Binding-site contacts:
Ligand atom C5' contacts residue ASP242 of chain 56.A at 4.4 Å.
Ligand atom C2' contacts residue LYS25 of chain 56.C at 3.8 Å.
Ligand atom OP2 contacts residue ASP242 of chain 56.A at 3.9 Å.

This protein binds this small molecule.
Small molecule (SMILES): Nc1ccn([C@H]2C[C@H](O)[C@@H](COP(=O)(O)O)O2)c(=O)n1

Sequence of chain 56.A:
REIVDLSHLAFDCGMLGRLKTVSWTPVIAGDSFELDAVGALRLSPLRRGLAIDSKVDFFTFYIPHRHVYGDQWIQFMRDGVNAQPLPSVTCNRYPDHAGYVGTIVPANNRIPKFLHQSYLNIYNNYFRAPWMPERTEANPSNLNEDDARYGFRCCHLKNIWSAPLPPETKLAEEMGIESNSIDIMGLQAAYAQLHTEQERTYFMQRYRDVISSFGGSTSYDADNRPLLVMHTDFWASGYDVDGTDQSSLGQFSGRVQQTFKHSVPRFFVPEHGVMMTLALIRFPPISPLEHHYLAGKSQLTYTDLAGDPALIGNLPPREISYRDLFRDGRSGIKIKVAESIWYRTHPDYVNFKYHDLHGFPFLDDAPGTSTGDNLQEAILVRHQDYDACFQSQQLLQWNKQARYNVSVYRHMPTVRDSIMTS

Sequence of chain 56.C:
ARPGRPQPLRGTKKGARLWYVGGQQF